Sequence of chain 47.F:
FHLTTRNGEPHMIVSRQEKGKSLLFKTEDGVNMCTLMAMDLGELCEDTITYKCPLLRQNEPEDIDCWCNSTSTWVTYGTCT

This small molecule binds to this protein.
Small molecule (SMILES): CC(=O)N[C@@H]1[C@@H](O)[C@H](O)[C@@H](CO)O[C@H]1O

Binding-site contacts:
Ligand atom O1 contacts residue VAL31 of chain 47.F at 3.4 Å (h-bond).
Ligand atom C5 contacts residue VAL31 of chain 47.F at 4.2 Å (hydrophobic).
Ligand atom O1 contacts residue MET33 of chain 47.F at 3.9 Å.
Ligand atom C8 contacts residue SER70 of chain 47.F at 3.7 Å.
Ligand atom C7 contacts residue ASN69 of chain 47.F at 3.8 Å.
Ligand atom N2 contacts residue ASN69 of chain 47.F at 4.3 Å.
Ligand atom O4 contacts residue NAG1 of chain 47.DA at 3.0 Å.
Ligand atom C5 contacts residue NAG1 of chain 47.DA at 4.3 Å.
Ligand atom C1 contacts residue ASN69 of chain 47.F at 2.7 Å.
Ligand atom O3 contacts residue NAG1 of chain 47.DA at 2.6 Å (h-bond).
Ligand atom C5 contacts residue ASN69 of chain 47.F at 3.7 Å.
Ligand atom C8 contacts residue ARG57 of chain 47.F at 4.2 Å.
Ligand atom O1 contacts residue SER70 of chain 47.F at 4.2 Å.
Ligand atom C3 contacts residue VAL31 of chain 47.F at 3.0 Å (hydrophobic).
Ligand atom C6 contacts residue NAG1 of chain 47.DA at 4.3 Å.
Ligand atom C4 contacts residue NAG1 of chain 47.DA at 3.2 Å.
Ligand atom O4 contacts residue VAL31 of chain 47.F at 3.3 Å.
Ligand atom O7 contacts residue ASN69 of chain 47.F at 3.8 Å.
Ligand atom C8 contacts residue ASN69 of chain 47.F at 3.4 Å.
Ligand atom C7 contacts residue SER70 of chain 47.F at 4.4 Å.
Ligand atom C6 contacts residue LEU24 of chain 47.F at 4.5 Å (hydrophobic).
Ligand atom C2 contacts residue ASN69 of chain 47.F at 4.2 Å.
Ligand atom O3 contacts residue VAL31 of chain 47.F at 3.6 Å.
Ligand atom C6 contacts residue MET33 of chain 47.F at 3.5 Å (hydrophobic).
Ligand atom O5 contacts residue MET33 of chain 47.F at 4.2 Å.
Ligand atom C3 contacts residue NAG1 of chain 47.DA at 3.7 Å.
Ligand atom C6 contacts residue ASN69 of chain 47.F at 4.4 Å.
Ligand atom C2 contacts residue VAL31 of chain 47.F at 4.0 Å (hydrophobic).
Ligand atom O1 contacts residue ASN69 of chain 47.F at 2.1 Å (h-bond).
Ligand atom C5 contacts residue MET33 of chain 47.F at 3.7 Å (hydrophobic).
Ligand atom O5 contacts residue ASN69 of chain 47.F at 2.8 Å (h-bond).
Ligand atom N2 contacts residue VAL31 of chain 47.F at 4.0 Å.
Ligand atom C1 contacts residue VAL31 of chain 47.F at 4.3 Å (hydrophobic).
Ligand atom O6 contacts residue NAG1 of chain 47.DA at 3.0 Å.
Ligand atom C4 contacts residue VAL31 of chain 47.F at 3.8 Å (hydrophobic).